Sequence of chain 1.A:
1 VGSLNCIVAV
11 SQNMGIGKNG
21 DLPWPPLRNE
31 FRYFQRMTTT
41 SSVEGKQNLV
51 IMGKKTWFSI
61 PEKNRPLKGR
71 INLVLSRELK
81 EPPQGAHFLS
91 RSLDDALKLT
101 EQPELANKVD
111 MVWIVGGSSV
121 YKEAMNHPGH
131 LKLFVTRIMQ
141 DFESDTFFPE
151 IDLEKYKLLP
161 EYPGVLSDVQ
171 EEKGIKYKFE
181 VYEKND

Binding-site contacts:
Ligand atom C'3 contacts residue SER59 of chain 1.A at 3.4 Å.
Ligand atom C4' contacts residue PHE34 of chain 1.A at 3.4 Å (hydrophobic).
Ligand atom C2' contacts residue ALA9 of chain 1.A at 3.7 Å (hydrophobic).
Ligand atom N3' contacts residue ALA9 of chain 1.A at 3.6 Å (h-bond).
Ligand atom C8' contacts residue GLU30 of chain 1.A at 3.8 Å.
Ligand atom C8B contacts residue GLU30 of chain 1.A at 3.8 Å.
Ligand atom N1' contacts residue GLU30 of chain 1.A at 3.0 Å (salt-bridge).
Ligand atom C4' contacts residue NAP1 of chain 1.B at 3.5 Å.
Ligand atom C'3 contacts residue NAP1 of chain 1.B at 3.0 Å.
Ligand atom C'2 contacts residue SER59 of chain 1.A at 3.7 Å.
Ligand atom N2' contacts residue VAL8 of chain 1.A at 3.4 Å (h-bond).
Ligand atom C'4 contacts residue SER59 of chain 1.A at 3.3 Å.
Ligand atom C2' contacts residue VAL8 of chain 1.A at 3.7 Å (hydrophobic).
Ligand atom C'4 contacts residue ASP21 of chain 1.A at 3.2 Å.
Ligand atom N4' contacts residue NAP1 of chain 1.B at 3.7 Å.
Ligand atom C'7 contacts residue PRO61 of chain 1.A at 3.7 Å (hydrophobic).
Ligand atom C'5 contacts residue SER59 of chain 1.A at 3.4 Å.
Ligand atom C'0 contacts residue PHE31 of chain 1.A at 3.2 Å (hydrophobic).
Ligand atom N2' contacts residue ALA9 of chain 1.A at 3.6 Å.
Ligand atom C8' contacts residue PHE31 of chain 1.A at 3.8 Å (hydrophobic).
Ligand atom C'2 contacts residue LEU22 of chain 1.A at 3.4 Å (hydrophobic).
Ligand atom N3' contacts residue PHE34 of chain 1.A at 3.8 Å.
Ligand atom N2' contacts residue ILE7 of chain 1.A at 3.8 Å.
Ligand atom N4' contacts residue PHE34 of chain 1.A at 3.6 Å.
Ligand atom C'5 contacts residue ASP21 of chain 1.A at 3.5 Å.
Ligand atom N1' contacts residue PHE34 of chain 1.A at 3.7 Å.
Ligand atom N3' contacts residue ILE7 of chain 1.A at 3.7 Å.
Ligand atom N4' contacts residue VAL115 of chain 1.A at 3.2 Å (h-bond).
Ligand atom C7' contacts residue PHE31 of chain 1.A at 3.8 Å (hydrophobic).
Ligand atom C4B contacts residue NAP1 of chain 1.B at 3.6 Å.
Ligand atom C'3 contacts residue LEU22 of chain 1.A at 3.3 Å (hydrophobic).
Ligand atom C2' contacts residue GLU30 of chain 1.A at 3.6 Å.
Ligand atom N2' contacts residue GLU30 of chain 1.A at 2.6 Å (salt-bridge).
Ligand atom N4' contacts residue ILE7 of chain 1.A at 3.1 Å (h-bond).
Ligand atom C4B contacts residue PHE34 of chain 1.A at 3.6 Å (hydrophobic).
Ligand atom N3' contacts residue NAP1 of chain 1.B at 3.6 Å (h-bond).
Ligand atom N4' contacts residue TYR121 of chain 1.A at 3.7 Å.
Ligand atom N3' contacts residue VAL8 of chain 1.A at 3.3 Å.
Ligand atom N2' contacts residue THR136 of chain 1.A at 3.5 Å (h-bond).
Ligand atom C'4 contacts residue LEU22 of chain 1.A at 3.8 Å (hydrophobic).

The small molecule below binds the protein below.
Small molecule (SMILES): NC1NC(N)C2C[C@@H](CN3CCC4CCCCC43)CCC2N1